Binding-site contacts:
Ligand atom C6 contacts residue THR199 of chain 1.A at 3.3 Å.
Ligand atom C1 contacts residue LEU197 of chain 1.A at 3.8 Å (hydrophobic).
Ligand atom N8 contacts residue HIS119 of chain 1.A at 3.4 Å (h-bond).
Ligand atom S18 contacts residue ZN1 of chain 1.B at 3.0 Å.
Ligand atom C3 contacts residue HIS94 of chain 1.A at 4.0 Å.
Ligand atom C14 contacts residue PRO201 of chain 1.A at 3.6 Å (hydrophobic).
Ligand atom O9 contacts residue TRP208 of chain 1.A at 3.5 Å.
Ligand atom C4 contacts residue LEU197 of chain 1.A at 3.8 Å (hydrophobic).
Ligand atom N8 contacts residue ZN1 of chain 1.B at 2.0 Å.
Ligand atom C17 contacts residue PRO201 of chain 1.A at 3.9 Å (hydrophobic).
Ligand atom C3 contacts residue VAL121 of chain 1.A at 3.8 Å (hydrophobic).
Ligand atom C15 contacts residue PRO201 of chain 1.A at 3.7 Å (hydrophobic).
Ligand atom S18 contacts residue HIS119 of chain 1.A at 3.9 Å.
Ligand atom N8 contacts residue THR198 of chain 1.A at 2.8 Å (h-bond).
Ligand atom O10 contacts residue HIS119 of chain 1.A at 3.4 Å (h-bond).
Ligand atom O10 contacts residue VAL142 of chain 1.A at 3.8 Å.
Ligand atom C18 contacts residue LEU197 of chain 1.A at 3.9 Å (hydrophobic).
Ligand atom N11 contacts residue PHE130 of chain 1.A at 3.9 Å.
Ligand atom C18 contacts residue PHE130 of chain 1.A at 3.8 Å (hydrophobic).
Ligand atom C13 contacts residue PRO201 of chain 1.A at 3.8 Å (hydrophobic).
Ligand atom O10 contacts residue ZN1 of chain 1.B at 3.0 Å.
Ligand atom S18 contacts residue HIS94 of chain 1.A at 3.9 Å.
Ligand atom C5 contacts residue THR199 of chain 1.A at 3.2 Å.
Ligand atom O10 contacts residue HIS94 of chain 1.A at 3.3 Å.
Ligand atom O9 contacts residue SER196 of chain 1.A at 4.0 Å.
Ligand atom C4 contacts residue HIS94 of chain 1.A at 4.0 Å.
Ligand atom C2 contacts residue GLN92 of chain 1.A at 3.7 Å.
Ligand atom C3 contacts residue LEU197 of chain 1.A at 3.9 Å (hydrophobic).
Ligand atom N8 contacts residue HIS96 of chain 1.A at 3.4 Å (h-bond).
Ligand atom N8 contacts residue HIS94 of chain 1.A at 3.2 Å (h-bond).
Ligand atom C5 contacts residue LEU197 of chain 1.A at 3.8 Å (hydrophobic).
Ligand atom C16 contacts residue PRO201 of chain 1.A at 3.9 Å (hydrophobic).
Ligand atom C2 contacts residue LEU197 of chain 1.A at 3.8 Å (hydrophobic).
Ligand atom C18 contacts residue PRO201 of chain 1.A at 4.0 Å (hydrophobic).
Ligand atom O9 contacts residue THR198 of chain 1.A at 2.9 Å (h-bond).
Ligand atom S18 contacts residue THR198 of chain 1.A at 3.9 Å.
Ligand atom O10 contacts residue TRP208 of chain 1.A at 4.0 Å.
Ligand atom C6 contacts residue LEU197 of chain 1.A at 3.8 Å (hydrophobic).
Ligand atom O10 contacts residue VAL121 of chain 1.A at 3.9 Å.
Ligand atom O9 contacts residue LEU197 of chain 1.A at 3.3 Å.

A small-molecule ligand and the protein it binds are described below.
Small molecule (SMILES): Nc1ccc(N=Nc2ccc(S(N)(=O)=O)cc2)cc1

Sequence of chain 1.A:
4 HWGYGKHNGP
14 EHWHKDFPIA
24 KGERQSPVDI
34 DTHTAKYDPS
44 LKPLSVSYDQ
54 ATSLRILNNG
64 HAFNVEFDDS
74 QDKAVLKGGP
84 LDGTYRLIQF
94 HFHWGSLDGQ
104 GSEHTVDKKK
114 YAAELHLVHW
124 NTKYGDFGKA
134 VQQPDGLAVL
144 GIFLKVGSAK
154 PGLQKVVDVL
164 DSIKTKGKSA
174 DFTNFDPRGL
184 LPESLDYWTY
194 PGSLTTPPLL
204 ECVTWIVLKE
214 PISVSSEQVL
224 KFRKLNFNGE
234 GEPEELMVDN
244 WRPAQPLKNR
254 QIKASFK